Sequence of chain 1.F:
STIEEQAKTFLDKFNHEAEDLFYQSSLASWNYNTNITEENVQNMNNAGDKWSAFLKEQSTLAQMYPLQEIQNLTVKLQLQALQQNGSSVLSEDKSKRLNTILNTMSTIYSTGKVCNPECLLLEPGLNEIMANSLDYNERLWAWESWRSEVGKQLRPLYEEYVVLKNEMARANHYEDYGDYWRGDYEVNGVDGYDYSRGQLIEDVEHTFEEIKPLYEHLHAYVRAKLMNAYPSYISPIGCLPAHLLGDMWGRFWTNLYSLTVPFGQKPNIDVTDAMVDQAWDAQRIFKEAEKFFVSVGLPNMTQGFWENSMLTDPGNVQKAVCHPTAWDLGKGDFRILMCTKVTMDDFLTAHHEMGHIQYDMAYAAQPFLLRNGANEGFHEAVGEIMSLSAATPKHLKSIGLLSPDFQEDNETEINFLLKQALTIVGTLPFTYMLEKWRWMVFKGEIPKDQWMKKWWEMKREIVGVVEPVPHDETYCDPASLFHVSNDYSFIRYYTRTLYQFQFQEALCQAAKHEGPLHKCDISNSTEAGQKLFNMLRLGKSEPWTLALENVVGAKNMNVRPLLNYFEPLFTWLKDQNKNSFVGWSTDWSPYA

A protein and the small-molecule ligand that binds it are described below.
Small molecule (SMILES): CC(=O)N[C@@H]1[C@@H](O)[C@H](O)[C@@H](CO)O[C@H]1O

Binding-site contacts:
Ligand atom O7 contacts residue ASN103 of chain 1.F at 2.9 Å (h-bond).
Ligand atom C7 contacts residue GLN101 of chain 1.F at 3.6 Å.
Ligand atom O5 contacts residue GLN81 of chain 1.F at 3.6 Å.
Ligand atom O4 contacts residue GLN81 of chain 1.F at 4.1 Å.
Ligand atom N2 contacts residue GLN101 of chain 1.F at 3.2 Å (h-bond).
Ligand atom C3 contacts residue ASN103 of chain 1.F at 3.8 Å.
Ligand atom C4 contacts residue GLN81 of chain 1.F at 4.1 Å.
Ligand atom C1 contacts residue GLN101 of chain 1.F at 4.1 Å.
Ligand atom C3 contacts residue GLN81 of chain 1.F at 4.4 Å.
Ligand atom O3 contacts residue GLN101 of chain 1.F at 3.2 Å (h-bond).
Ligand atom C4 contacts residue ASN103 of chain 1.F at 4.3 Å.
Ligand atom C1 contacts residue ASN103 of chain 1.F at 1.4 Å.
Ligand atom C2 contacts residue ASN103 of chain 1.F at 2.5 Å.
Ligand atom C5 contacts residue ASN103 of chain 1.F at 3.7 Å.
Ligand atom O5 contacts residue ASN103 of chain 1.F at 2.5 Å (h-bond).
Ligand atom C2 contacts residue GLN101 of chain 1.F at 4.2 Å.
Ligand atom C7 contacts residue ASN103 of chain 1.F at 3.1 Å.
Ligand atom C1 contacts residue GLN81 of chain 1.F at 3.9 Å.
Ligand atom C8 contacts residue GLN102 of chain 1.F at 3.2 Å.
Ligand atom C8 contacts residue GLN101 of chain 1.F at 3.5 Å.
Ligand atom C3 contacts residue GLN101 of chain 1.F at 3.9 Å.
Ligand atom C5 contacts residue GLN81 of chain 1.F at 3.0 Å.
Ligand atom N2 contacts residue ASN103 of chain 1.F at 2.9 Å (h-bond).
Ligand atom O7 contacts residue ASN194 of chain 1.F at 3.6 Å.
Ligand atom C6 contacts residue GLN81 of chain 1.F at 3.5 Å.
Ligand atom C8 contacts residue ASN103 of chain 1.F at 4.3 Å.